Binding-site contacts:
Ligand atom C1' contacts residue GLY124 of chain 1.H at 4.2 Å.
Ligand atom C4' contacts residue GLY124 of chain 1.H at 4.0 Å.
Ligand atom C4' contacts residue LEU123 of chain 1.H at 3.6 Å (hydrophobic).
Ligand atom O4' contacts residue LEU123 of chain 1.H at 4.1 Å.
Ligand atom O2' contacts residue LEU123 of chain 1.H at 4.4 Å.
Ligand atom O2' contacts residue ALA122 of chain 1.H at 3.0 Å (h-bond).
Ligand atom C2' contacts residue ALA122 of chain 1.H at 4.2 Å (hydrophobic).
Ligand atom O2' contacts residue GLY124 of chain 1.H at 3.6 Å (h-bond).
Ligand atom C5' contacts residue LEU123 of chain 1.H at 3.9 Å (hydrophobic).
Ligand atom O4' contacts residue GLY124 of chain 1.H at 3.6 Å.

Sequence of chain 1.H:
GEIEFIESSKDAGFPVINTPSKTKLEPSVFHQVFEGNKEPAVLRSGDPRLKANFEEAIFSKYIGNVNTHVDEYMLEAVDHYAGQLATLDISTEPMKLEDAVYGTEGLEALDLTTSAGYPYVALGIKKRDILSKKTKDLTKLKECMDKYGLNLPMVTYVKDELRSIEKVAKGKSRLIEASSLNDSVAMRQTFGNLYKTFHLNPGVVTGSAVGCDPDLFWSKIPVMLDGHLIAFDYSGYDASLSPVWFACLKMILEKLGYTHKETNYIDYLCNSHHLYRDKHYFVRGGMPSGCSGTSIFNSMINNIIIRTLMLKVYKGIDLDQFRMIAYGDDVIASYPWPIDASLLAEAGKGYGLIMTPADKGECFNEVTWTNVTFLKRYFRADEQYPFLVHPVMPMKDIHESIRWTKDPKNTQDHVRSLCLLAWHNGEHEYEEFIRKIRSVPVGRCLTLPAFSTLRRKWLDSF

A protein and the small-molecule ligand that binds it are described below.
Small molecule (SMILES): Nc1nc(=O)c2ncn([C@@H]3O[C@H](CO[P](=O)(O)O[C@H]4[C@@H](O)[C@H](n5cnc6c(=O)nc(N)[nH]c65)O[C@@H]4COP(=O)=O)[C@@H](O[P](=O)(O)OC[C@H]4O[C@@H](n5cnc6c(N)ncnc65)[C@H](O)[C@@H]4O)[C@H]3O)c2[nH]1